Binding-site contacts:
Ligand atom C5 contacts residue ASN119 of chain 1.E at 3.7 Å.
Ligand atom C2 contacts residue ASN119 of chain 1.E at 2.4 Å.
Ligand atom C3 contacts residue ASN119 of chain 1.E at 3.8 Å.
Ligand atom O5 contacts residue ASN119 of chain 1.E at 2.4 Å (h-bond).
Ligand atom C7 contacts residue ASN158 of chain 1.E at 4.5 Å.
Ligand atom C8 contacts residue ASP156 of chain 1.E at 4.1 Å.
Ligand atom C4 contacts residue ASN119 of chain 1.E at 4.2 Å.
Ligand atom C1 contacts residue ASN119 of chain 1.E at 1.4 Å.
Ligand atom C8 contacts residue ASN119 of chain 1.E at 4.4 Å.
Ligand atom C8 contacts residue ASN158 of chain 1.E at 4.0 Å.
Ligand atom O7 contacts residue ASN119 of chain 1.E at 3.2 Å (h-bond).
Ligand atom C8 contacts residue HIS115 of chain 1.E at 3.9 Å.
Ligand atom N2 contacts residue ASN119 of chain 1.E at 2.9 Å (h-bond).
Ligand atom C8 contacts residue CYS155 of chain 1.E at 4.3 Å (hydrophobic).
Ligand atom O7 contacts residue ASN158 of chain 1.E at 4.0 Å.
Ligand atom C7 contacts residue ASN119 of chain 1.E at 3.2 Å.

Sequence of chain 1.E:
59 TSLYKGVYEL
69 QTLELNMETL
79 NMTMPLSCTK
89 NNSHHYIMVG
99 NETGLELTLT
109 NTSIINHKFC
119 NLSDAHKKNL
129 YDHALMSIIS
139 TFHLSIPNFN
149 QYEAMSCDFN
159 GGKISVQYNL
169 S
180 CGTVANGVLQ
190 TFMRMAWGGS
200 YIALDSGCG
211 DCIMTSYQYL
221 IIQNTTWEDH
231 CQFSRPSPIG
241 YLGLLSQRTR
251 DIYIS

A protein and the small-molecule ligand that binds it are described below.
Small molecule (SMILES): CC(=O)N[C@H]1[C@H](O[C@H]2[C@H](O)[C@@H](NC(C)=O)CO[C@@H]2CO)O[C@H](CO)[C@@H](O)[C@@H]1O